Binding-site contacts:
Ligand atom C3 contacts residue ASN793 of chain 1.C at 3.8 Å.
Ligand atom N2 contacts residue ASN793 of chain 1.C at 2.9 Å (h-bond).
Ligand atom C4 contacts residue ASN793 of chain 1.C at 4.2 Å.
Ligand atom C1 contacts residue ASN793 of chain 1.C at 1.4 Å.
Ligand atom C5 contacts residue SER795 of chain 1.C at 3.7 Å.
Ligand atom C5 contacts residue ASN793 of chain 1.C at 3.7 Å.
Ligand atom C6 contacts residue SER795 of chain 1.C at 4.4 Å.
Ligand atom C7 contacts residue ASN793 of chain 1.C at 4.1 Å.
Ligand atom C8 contacts residue ASN793 of chain 1.C at 4.5 Å.
Ligand atom O5 contacts residue GLN796 of chain 1.C at 4.4 Å.
Ligand atom C6 contacts residue GLN796 of chain 1.C at 4.2 Å.
Ligand atom C2 contacts residue ASN793 of chain 1.C at 2.5 Å.
Ligand atom O5 contacts residue SER795 of chain 1.C at 3.6 Å.
Ligand atom C1 contacts residue SER795 of chain 1.C at 3.6 Å.
Ligand atom O5 contacts residue ASN793 of chain 1.C at 2.4 Å (h-bond).

This protein binds this small molecule.
Small molecule (SMILES): CC(=O)N[C@@H]1[C@@H](O)[C@H](O)[C@@H](CO)O[C@H]1O

Sequence of chain 1.C:
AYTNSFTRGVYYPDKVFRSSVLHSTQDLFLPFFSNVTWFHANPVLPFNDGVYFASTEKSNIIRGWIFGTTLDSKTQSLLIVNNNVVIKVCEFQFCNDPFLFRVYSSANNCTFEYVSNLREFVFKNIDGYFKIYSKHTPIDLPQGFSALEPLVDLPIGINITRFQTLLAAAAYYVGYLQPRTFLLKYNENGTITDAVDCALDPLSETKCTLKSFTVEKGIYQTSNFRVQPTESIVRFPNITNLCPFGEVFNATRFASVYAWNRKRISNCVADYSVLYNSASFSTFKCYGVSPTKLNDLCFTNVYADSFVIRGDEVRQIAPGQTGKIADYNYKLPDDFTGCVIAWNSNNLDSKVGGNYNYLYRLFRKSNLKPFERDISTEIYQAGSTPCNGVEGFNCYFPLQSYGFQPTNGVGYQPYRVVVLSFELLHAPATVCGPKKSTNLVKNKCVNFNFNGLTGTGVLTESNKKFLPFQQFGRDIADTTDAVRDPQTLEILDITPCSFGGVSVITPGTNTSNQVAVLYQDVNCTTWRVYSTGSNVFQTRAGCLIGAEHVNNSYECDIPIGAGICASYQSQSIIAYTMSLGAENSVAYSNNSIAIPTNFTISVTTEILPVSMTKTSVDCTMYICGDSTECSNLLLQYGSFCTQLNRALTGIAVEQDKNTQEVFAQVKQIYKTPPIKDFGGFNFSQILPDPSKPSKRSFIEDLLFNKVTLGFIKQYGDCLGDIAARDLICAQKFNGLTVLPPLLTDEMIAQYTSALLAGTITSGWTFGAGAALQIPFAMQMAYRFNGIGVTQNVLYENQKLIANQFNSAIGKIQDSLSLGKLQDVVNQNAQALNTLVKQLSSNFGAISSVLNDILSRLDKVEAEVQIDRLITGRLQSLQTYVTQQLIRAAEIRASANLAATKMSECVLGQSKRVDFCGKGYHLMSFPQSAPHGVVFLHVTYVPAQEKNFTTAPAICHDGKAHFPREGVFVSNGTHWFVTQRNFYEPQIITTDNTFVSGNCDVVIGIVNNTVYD